A protein and the small-molecule ligand that binds it are described below.
Small molecule (SMILES): CC(=O)N[C@@H]1[C@@H](O)[C@H](O)[C@@H](CO)O[C@H]1O

Sequence of chain 1.D:
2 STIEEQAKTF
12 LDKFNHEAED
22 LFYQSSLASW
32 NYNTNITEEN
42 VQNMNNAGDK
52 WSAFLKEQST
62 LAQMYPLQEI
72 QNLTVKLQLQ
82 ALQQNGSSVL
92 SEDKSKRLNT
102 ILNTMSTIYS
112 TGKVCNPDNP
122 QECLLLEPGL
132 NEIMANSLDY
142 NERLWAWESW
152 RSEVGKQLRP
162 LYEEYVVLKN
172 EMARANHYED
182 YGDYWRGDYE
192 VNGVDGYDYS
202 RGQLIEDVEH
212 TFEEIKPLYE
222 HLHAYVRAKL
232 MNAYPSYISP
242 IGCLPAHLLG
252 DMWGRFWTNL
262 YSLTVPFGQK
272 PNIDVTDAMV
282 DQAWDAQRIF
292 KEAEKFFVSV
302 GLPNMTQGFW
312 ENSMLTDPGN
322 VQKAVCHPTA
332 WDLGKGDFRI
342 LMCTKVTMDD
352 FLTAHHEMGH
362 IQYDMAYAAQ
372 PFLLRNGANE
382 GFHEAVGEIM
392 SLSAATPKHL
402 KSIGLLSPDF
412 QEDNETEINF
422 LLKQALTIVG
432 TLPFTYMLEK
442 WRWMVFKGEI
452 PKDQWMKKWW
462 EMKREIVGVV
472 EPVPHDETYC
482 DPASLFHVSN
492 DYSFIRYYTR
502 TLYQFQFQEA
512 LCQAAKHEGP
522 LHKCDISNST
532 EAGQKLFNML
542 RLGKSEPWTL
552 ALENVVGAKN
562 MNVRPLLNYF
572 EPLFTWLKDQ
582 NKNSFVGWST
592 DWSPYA

Binding-site contacts:
Ligand atom C1 contacts residue THR75 of chain 1.D at 3.4 Å.
Ligand atom C5 contacts residue ASN73 of chain 1.D at 3.7 Å.
Ligand atom C1 contacts residue ASN73 of chain 1.D at 1.4 Å.
Ligand atom O6 contacts residue VAL76 of chain 1.D at 4.2 Å.
Ligand atom C8 contacts residue ASN73 of chain 1.D at 3.9 Å.
Ligand atom C3 contacts residue ASN73 of chain 1.D at 3.8 Å.
Ligand atom C2 contacts residue ASN73 of chain 1.D at 2.5 Å.
Ligand atom O5 contacts residue VAL76 of chain 1.D at 4.0 Å.
Ligand atom N2 contacts residue ASN73 of chain 1.D at 3.0 Å (h-bond).
Ligand atom C7 contacts residue ASN73 of chain 1.D at 3.4 Å.
Ligand atom C1 contacts residue VAL76 of chain 1.D at 4.4 Å (hydrophobic).
Ligand atom C4 contacts residue ASN73 of chain 1.D at 4.2 Å.
Ligand atom O5 contacts residue THR75 of chain 1.D at 3.4 Å (h-bond).
Ligand atom O6 contacts residue THR75 of chain 1.D at 4.5 Å.
Ligand atom O7 contacts residue ASN73 of chain 1.D at 3.4 Å (h-bond).
Ligand atom O5 contacts residue ASN73 of chain 1.D at 2.4 Å (h-bond).
Ligand atom C5 contacts residue THR75 of chain 1.D at 3.9 Å.
Ligand atom O6 contacts residue LYS9 of chain 1.D at 4.1 Å.